Binding-site contacts:
Ligand atom C8 contacts residue TYR194 of chain 1.B at 3.9 Å (hydrophobic).
Ligand atom C4 contacts residue TYR194 of chain 1.B at 3.4 Å (hydrophobic).
Ligand atom C2 contacts residue SER115 of chain 1.B at 3.9 Å.
Ligand atom C4 contacts residue NAP1 of chain 1.G at 3.6 Å.
Ligand atom N9 contacts residue TYR194 of chain 1.B at 2.8 Å (h-bond).
Ligand atom N1 contacts residue NAP1 of chain 1.G at 2.9 Å (h-bond).
Ligand atom S6 contacts residue NAP1 of chain 1.G at 3.8 Å.
Ligand atom S6 contacts residue PHE117 of chain 1.B at 4.1 Å.
Ligand atom C4 contacts residue PHE117 of chain 1.B at 3.6 Å (hydrophobic).
Ligand atom S6 contacts residue PRO230 of chain 1.B at 4.0 Å.
Ligand atom N7 contacts residue PHE117 of chain 1.B at 3.8 Å.
Ligand atom C6 contacts residue NAP1 of chain 1.G at 3.6 Å.
Ligand atom N7 contacts residue NAP1 of chain 1.G at 3.5 Å.
Ligand atom C5 contacts residue NAP1 of chain 1.G at 3.6 Å.
Ligand atom C8 contacts residue ASP181 of chain 1.B at 4.1 Å.
Ligand atom N2 contacts residue NAP1 of chain 1.G at 3.1 Å (h-bond).
Ligand atom C5 contacts residue PHE117 of chain 1.B at 3.8 Å (hydrophobic).
Ligand atom N1 contacts residue PHE117 of chain 1.B at 3.8 Å.
Ligand atom N3 contacts residue SER115 of chain 1.B at 4.0 Å.
Ligand atom C8 contacts residue PHE117 of chain 1.B at 3.8 Å (hydrophobic).
Ligand atom N2 contacts residue SER115 of chain 1.B at 2.9 Å (h-bond).
Ligand atom N3 contacts residue TYR194 of chain 1.B at 3.4 Å (h-bond).
Ligand atom S6 contacts residue LEU228 of chain 1.B at 4.1 Å.
Ligand atom N3 contacts residue PHE117 of chain 1.B at 3.7 Å.
Ligand atom C2 contacts residue NAP1 of chain 1.G at 3.4 Å.
Ligand atom N2 contacts residue PHE117 of chain 1.B at 3.5 Å.
Ligand atom N3 contacts residue NAP1 of chain 1.G at 2.8 Å (h-bond).
Ligand atom C6 contacts residue PHE117 of chain 1.B at 3.6 Å (hydrophobic).
Ligand atom C8 contacts residue NAP1 of chain 1.G at 3.2 Å.
Ligand atom N9 contacts residue ASP181 of chain 1.B at 3.7 Å.
Ligand atom N9 contacts residue PHE117 of chain 1.B at 3.7 Å.
Ligand atom N9 contacts residue NAP1 of chain 1.G at 3.4 Å.
Ligand atom C2 contacts residue PHE117 of chain 1.B at 3.4 Å (hydrophobic).
Ligand atom S6 contacts residue ARG34 of chain 1.B at 3.5 Å (salt-bridge).

This small molecule binds to this protein.
Small molecule (SMILES): Nc1nc2[nH]cnc2c(=S)[nH]1

Sequence of chain 1.B:
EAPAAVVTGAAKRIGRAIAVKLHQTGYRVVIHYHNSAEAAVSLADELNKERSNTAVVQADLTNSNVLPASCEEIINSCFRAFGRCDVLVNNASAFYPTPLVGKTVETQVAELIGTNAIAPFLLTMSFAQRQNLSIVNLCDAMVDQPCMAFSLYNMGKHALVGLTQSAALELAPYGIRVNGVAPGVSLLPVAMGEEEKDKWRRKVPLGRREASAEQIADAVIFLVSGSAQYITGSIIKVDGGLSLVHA